Binding-site contacts:
Ligand atom C3 contacts residue ASN361 of chain 1.A at 3.7 Å.
Ligand atom N2 contacts residue ASN361 of chain 1.A at 2.8 Å (h-bond).
Ligand atom O5 contacts residue ASN361 of chain 1.A at 2.4 Å (h-bond).
Ligand atom C7 contacts residue NAG2 of chain 1.I at 3.9 Å.
Ligand atom O3 contacts residue NAG2 of chain 1.I at 3.5 Å.
Ligand atom C4 contacts residue ASN361 of chain 1.A at 4.2 Å.
Ligand atom C8 contacts residue ASN361 of chain 1.A at 4.4 Å.
Ligand atom C1 contacts residue ASN361 of chain 1.A at 1.5 Å.
Ligand atom C5 contacts residue ASN361 of chain 1.A at 3.7 Å.
Ligand atom N2 contacts residue NAG2 of chain 1.I at 3.9 Å.
Ligand atom C8 contacts residue NAG1 of chain 1.I at 4.1 Å.
Ligand atom O7 contacts residue ASN361 of chain 1.A at 3.6 Å.
Ligand atom C2 contacts residue ASN361 of chain 1.A at 2.4 Å.
Ligand atom C8 contacts residue NAG2 of chain 1.I at 3.8 Å.
Ligand atom C3 contacts residue NAG2 of chain 1.I at 4.5 Å.
Ligand atom C7 contacts residue ASN361 of chain 1.A at 3.4 Å.
Ligand atom C8 contacts residue SER357 of chain 1.A at 4.0 Å.

This small molecule binds to this protein.
Small molecule (SMILES): CC(=O)N[C@@H]1[C@@H](O)[C@H](O)[C@@H](CO)O[C@H]1O

Sequence of chain 1.A:
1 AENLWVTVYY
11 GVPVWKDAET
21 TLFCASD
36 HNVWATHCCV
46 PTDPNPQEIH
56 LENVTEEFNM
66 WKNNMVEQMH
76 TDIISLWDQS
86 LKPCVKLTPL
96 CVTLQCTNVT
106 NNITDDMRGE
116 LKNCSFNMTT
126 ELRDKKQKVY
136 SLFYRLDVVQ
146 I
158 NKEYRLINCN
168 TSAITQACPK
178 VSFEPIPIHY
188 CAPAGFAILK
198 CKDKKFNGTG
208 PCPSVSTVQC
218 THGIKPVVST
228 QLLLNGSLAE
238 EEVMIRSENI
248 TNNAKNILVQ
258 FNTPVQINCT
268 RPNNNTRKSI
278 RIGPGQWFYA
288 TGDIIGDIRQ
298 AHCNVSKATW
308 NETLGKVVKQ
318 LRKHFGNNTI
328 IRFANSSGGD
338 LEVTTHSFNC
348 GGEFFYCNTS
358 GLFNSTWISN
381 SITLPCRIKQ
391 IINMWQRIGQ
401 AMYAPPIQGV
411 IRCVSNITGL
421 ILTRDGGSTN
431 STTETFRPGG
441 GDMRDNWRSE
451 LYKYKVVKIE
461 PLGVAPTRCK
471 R